Sequence of chain 56.E:
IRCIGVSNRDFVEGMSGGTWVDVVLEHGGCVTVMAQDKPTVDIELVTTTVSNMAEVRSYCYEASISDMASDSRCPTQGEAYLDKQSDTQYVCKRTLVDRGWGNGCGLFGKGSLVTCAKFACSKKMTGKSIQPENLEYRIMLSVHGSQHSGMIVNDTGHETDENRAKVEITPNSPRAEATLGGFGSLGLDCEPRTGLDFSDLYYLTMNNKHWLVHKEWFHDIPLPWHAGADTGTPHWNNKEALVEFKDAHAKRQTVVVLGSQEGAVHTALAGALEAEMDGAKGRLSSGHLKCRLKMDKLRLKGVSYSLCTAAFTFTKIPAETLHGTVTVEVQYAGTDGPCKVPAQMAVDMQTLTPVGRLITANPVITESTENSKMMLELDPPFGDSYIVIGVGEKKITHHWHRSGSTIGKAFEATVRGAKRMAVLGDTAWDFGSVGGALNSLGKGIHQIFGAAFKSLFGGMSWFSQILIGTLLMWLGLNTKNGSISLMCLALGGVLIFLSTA

The small molecule below binds the protein below.
Small molecule (SMILES): CC(=O)N[C@H]1[C@H](O[C@H]2[C@H](O)[C@@H](NC(C)=O)CO[C@@H]2CO)O[C@H](CO)[C@@H](O)[C@@H]1O

Binding-site contacts:
Ligand atom C2 contacts residue THR156 of chain 56.E at 3.9 Å.
Ligand atom C1 contacts residue ASN154 of chain 56.E at 3.1 Å.
Ligand atom O7 contacts residue THR156 of chain 56.E at 4.5 Å.
Ligand atom N2 contacts residue THR156 of chain 56.E at 3.2 Å.
Ligand atom C7 contacts residue THR156 of chain 56.E at 3.6 Å.
Ligand atom C2 contacts residue ASN154 of chain 56.E at 4.1 Å.
Ligand atom C3 contacts residue THR156 of chain 56.E at 4.4 Å.
Ligand atom C8 contacts residue ASN154 of chain 56.E at 4.5 Å.
Ligand atom C1 contacts residue THR156 of chain 56.E at 3.6 Å.
Ligand atom O5 contacts residue ASN154 of chain 56.E at 3.8 Å.
Ligand atom O5 contacts residue MET151 of chain 56.E at 4.2 Å.
Ligand atom C8 contacts residue THR156 of chain 56.E at 3.7 Å.
Ligand atom N2 contacts residue ASN154 of chain 56.E at 4.0 Å.
Ligand atom C7 contacts residue ASN154 of chain 56.E at 3.7 Å.
Ligand atom O6 contacts residue MET151 of chain 56.E at 3.5 Å.
Ligand atom O7 contacts residue ASN154 of chain 56.E at 3.2 Å (h-bond).